Binding-site contacts:
Ligand atom C2 contacts residue ASN58 of chain 1.A at 2.2 Å.
Ligand atom C8 contacts residue ASN58 of chain 1.A at 3.7 Å.
Ligand atom C1 contacts residue ASN58 of chain 1.A at 1.4 Å.
Ligand atom N2 contacts residue ASN58 of chain 1.A at 2.8 Å (h-bond).
Ligand atom O5 contacts residue VAL57 of chain 1.A at 4.0 Å.
Ligand atom C7 contacts residue ASN58 of chain 1.A at 3.6 Å.
Ligand atom C5 contacts residue VAL57 of chain 1.A at 4.4 Å (hydrophobic).
Ligand atom O6 contacts residue VAL57 of chain 1.A at 4.0 Å.
Ligand atom O5 contacts residue ASN58 of chain 1.A at 2.4 Å (h-bond).
Ligand atom C5 contacts residue ASN58 of chain 1.A at 3.6 Å.
Ligand atom C4 contacts residue ASN58 of chain 1.A at 4.0 Å.
Ligand atom C3 contacts residue ASN58 of chain 1.A at 3.6 Å.
Ligand atom C6 contacts residue VAL57 of chain 1.A at 3.6 Å (hydrophobic).

This protein binds this small molecule.
Small molecule (SMILES): CC(=O)N[C@@H]1[C@@H](O)[C@H](O)[C@@H](CO)O[C@H]1O

Sequence of chain 1.A:
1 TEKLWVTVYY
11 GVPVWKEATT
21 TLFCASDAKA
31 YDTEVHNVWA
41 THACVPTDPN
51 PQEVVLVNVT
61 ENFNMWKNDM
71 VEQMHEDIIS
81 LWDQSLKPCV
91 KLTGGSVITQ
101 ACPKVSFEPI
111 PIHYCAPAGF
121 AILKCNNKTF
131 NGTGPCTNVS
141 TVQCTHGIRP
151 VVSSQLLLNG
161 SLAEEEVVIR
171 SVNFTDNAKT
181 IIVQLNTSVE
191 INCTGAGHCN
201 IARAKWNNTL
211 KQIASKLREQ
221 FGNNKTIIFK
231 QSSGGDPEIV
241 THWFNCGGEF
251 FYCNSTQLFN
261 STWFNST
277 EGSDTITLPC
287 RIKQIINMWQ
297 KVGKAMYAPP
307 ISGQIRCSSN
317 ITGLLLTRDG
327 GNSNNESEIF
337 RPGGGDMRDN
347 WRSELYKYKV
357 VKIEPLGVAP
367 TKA